Binding-site contacts:
Ligand atom N2 contacts residue ASN350 of chain 1.A at 2.7 Å (h-bond).
Ligand atom C2 contacts residue GLY345 of chain 1.A at 4.3 Å.
Ligand atom O7 contacts residue ASN350 of chain 1.A at 2.7 Å (h-bond).
Ligand atom C4 contacts residue ASN350 of chain 1.A at 4.4 Å.
Ligand atom C3 contacts residue ASN350 of chain 1.A at 3.8 Å.
Ligand atom C7 contacts residue ASN350 of chain 1.A at 2.8 Å.
Ligand atom C2 contacts residue ASN350 of chain 1.A at 2.5 Å.
Ligand atom C1 contacts residue ASN350 of chain 1.A at 1.5 Å.
Ligand atom C8 contacts residue ASN350 of chain 1.A at 4.0 Å.
Ligand atom O5 contacts residue ASN350 of chain 1.A at 2.6 Å (h-bond).
Ligand atom O5 contacts residue SER347 of chain 1.A at 3.6 Å.
Ligand atom C8 contacts residue LEU353 of chain 1.A at 3.7 Å (hydrophobic).
Ligand atom C8 contacts residue SER352 of chain 1.A at 4.3 Å.
Ligand atom C1 contacts residue SER347 of chain 1.A at 3.8 Å.
Ligand atom O3 contacts residue GLY345 of chain 1.A at 4.3 Å.
Ligand atom C5 contacts residue ASN350 of chain 1.A at 3.8 Å.
Ligand atom C3 contacts residue GLY345 of chain 1.A at 4.2 Å.
Ligand atom C6 contacts residue SER347 of chain 1.A at 4.5 Å.
Ligand atom C5 contacts residue SER347 of chain 1.A at 3.9 Å.
Ligand atom C1 contacts residue GLY345 of chain 1.A at 4.4 Å.
Ligand atom N2 contacts residue GLY345 of chain 1.A at 3.7 Å.

Sequence of chain 1.A:
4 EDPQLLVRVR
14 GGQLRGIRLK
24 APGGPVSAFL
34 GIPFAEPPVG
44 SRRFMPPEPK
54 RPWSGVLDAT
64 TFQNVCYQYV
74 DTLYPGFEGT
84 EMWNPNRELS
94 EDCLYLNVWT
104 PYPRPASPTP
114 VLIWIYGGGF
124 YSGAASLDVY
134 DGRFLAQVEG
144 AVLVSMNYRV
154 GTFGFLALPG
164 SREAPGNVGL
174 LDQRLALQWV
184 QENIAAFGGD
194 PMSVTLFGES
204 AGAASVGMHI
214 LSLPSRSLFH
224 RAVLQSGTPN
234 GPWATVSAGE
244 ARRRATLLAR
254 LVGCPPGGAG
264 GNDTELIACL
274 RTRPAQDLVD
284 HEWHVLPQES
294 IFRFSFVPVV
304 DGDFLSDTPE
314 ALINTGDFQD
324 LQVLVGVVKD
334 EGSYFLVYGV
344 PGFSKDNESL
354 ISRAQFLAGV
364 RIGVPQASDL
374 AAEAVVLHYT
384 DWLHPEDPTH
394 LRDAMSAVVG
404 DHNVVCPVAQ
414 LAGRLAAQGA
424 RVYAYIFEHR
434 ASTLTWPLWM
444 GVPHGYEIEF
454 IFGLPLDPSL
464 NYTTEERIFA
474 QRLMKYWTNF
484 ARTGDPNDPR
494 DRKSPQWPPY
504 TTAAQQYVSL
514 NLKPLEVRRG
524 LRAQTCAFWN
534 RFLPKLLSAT

The protein below binds the small molecule below.
Small molecule (SMILES): CC(=O)N[C@@H]1[C@@H](O)[C@H](O)[C@@H](CO)O[C@H]1O